Binding-site contacts:
Ligand atom O2 contacts residue XYP1 of chain 1.K at 2.8 Å (h-bond).
Ligand atom C4 contacts residue XYP1 of chain 1.K at 4.2 Å.
Ligand atom C2 contacts residue XYP1 of chain 1.K at 2.5 Å.
Ligand atom O3 contacts residue TYR145 of chain 1.C at 4.1 Å.
Ligand atom C1 contacts residue TYR110 of chain 1.C at 4.0 Å (hydrophobic).
Ligand atom C1 contacts residue TYR145 of chain 1.C at 4.3 Å (hydrophobic).
Ligand atom O4 contacts residue TYR110 of chain 1.C at 4.5 Å.
Ligand atom O5 contacts residue XYP1 of chain 1.K at 2.4 Å (h-bond).
Ligand atom C4 contacts residue TRP150 of chain 1.C at 4.4 Å (hydrophobic).
Ligand atom C2 contacts residue ARG31 of chain 1.C at 4.5 Å.
Ligand atom C2 contacts residue TYR145 of chain 1.C at 3.8 Å (hydrophobic).
Ligand atom C3 contacts residue TYR145 of chain 1.C at 3.8 Å (hydrophobic).
Ligand atom O5 contacts residue TYR110 of chain 1.C at 4.2 Å.
Ligand atom C3 contacts residue XYP1 of chain 1.K at 3.8 Å.
Ligand atom O2 contacts residue GLU147 of chain 1.C at 2.6 Å (salt-bridge).
Ligand atom C2 contacts residue TYR59 of chain 1.C at 4.0 Å (hydrophobic).
Ligand atom C5 contacts residue XYP1 of chain 1.K at 3.7 Å.
Ligand atom C2 contacts residue TRP150 of chain 1.C at 4.1 Å (hydrophobic).
Ligand atom O2 contacts residue TYR145 of chain 1.C at 2.9 Å (h-bond).
Ligand atom C2 contacts residue GLU147 of chain 1.C at 3.4 Å.
Ligand atom C3 contacts residue GLU147 of chain 1.C at 3.8 Å.
Ligand atom C1 contacts residue XYP1 of chain 1.K at 1.7 Å.
Ligand atom C3 contacts residue TYR110 of chain 1.C at 4.2 Å (hydrophobic).
Ligand atom O3 contacts residue GLU147 of chain 1.C at 2.7 Å (salt-bridge).
Ligand atom O2 contacts residue TYR59 of chain 1.C at 3.5 Å.
Ligand atom O2 contacts residue ARG31 of chain 1.C at 3.2 Å (salt-bridge).
Ligand atom C5 contacts residue TYR110 of chain 1.C at 4.0 Å (hydrophobic).
Ligand atom O5 contacts residue TRP150 of chain 1.C at 4.2 Å.

This protein binds this small molecule.
Small molecule (SMILES): O[C@@H]1[C@@H](O)[C@H](O)OC[C@H]1O

Sequence of chain 1.C:
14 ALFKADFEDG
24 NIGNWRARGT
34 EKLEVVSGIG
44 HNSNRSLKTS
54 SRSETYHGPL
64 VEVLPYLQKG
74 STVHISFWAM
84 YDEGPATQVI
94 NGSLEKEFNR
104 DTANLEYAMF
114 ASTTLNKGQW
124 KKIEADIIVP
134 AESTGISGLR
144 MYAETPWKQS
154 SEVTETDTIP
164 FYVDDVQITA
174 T